Binding-site contacts:
Ligand atom C3 contacts residue ASN103 of chain 1.E at 3.8 Å.
Ligand atom C5 contacts residue GLY114 of chain 1.E at 4.3 Å.
Ligand atom C6 contacts residue GLY114 of chain 1.E at 4.2 Å.
Ligand atom C7 contacts residue ASN103 of chain 1.E at 3.4 Å.
Ligand atom N2 contacts residue ASN103 of chain 1.E at 2.9 Å (h-bond).
Ligand atom C5 contacts residue ASN103 of chain 1.E at 3.7 Å.
Ligand atom O6 contacts residue GLY114 of chain 1.E at 4.3 Å.
Ligand atom O6 contacts residue ARG113 of chain 1.E at 3.3 Å.
Ligand atom C6 contacts residue ARG113 of chain 1.E at 4.2 Å.
Ligand atom C4 contacts residue ASN103 of chain 1.E at 4.2 Å.
Ligand atom O7 contacts residue ASN103 of chain 1.E at 4.3 Å.
Ligand atom O5 contacts residue GLY114 of chain 1.E at 4.0 Å.
Ligand atom O5 contacts residue ASN103 of chain 1.E at 2.4 Å (h-bond).
Ligand atom C1 contacts residue ASN103 of chain 1.E at 1.4 Å.
Ligand atom C2 contacts residue ASN103 of chain 1.E at 2.5 Å.
Ligand atom C8 contacts residue ASN103 of chain 1.E at 3.4 Å.

This protein binds this small molecule.
Small molecule (SMILES): CC(=O)N[C@@H]1[C@@H](O)[C@H](O)[C@@H](CO)O[C@H]1O

Sequence of chain 1.E:
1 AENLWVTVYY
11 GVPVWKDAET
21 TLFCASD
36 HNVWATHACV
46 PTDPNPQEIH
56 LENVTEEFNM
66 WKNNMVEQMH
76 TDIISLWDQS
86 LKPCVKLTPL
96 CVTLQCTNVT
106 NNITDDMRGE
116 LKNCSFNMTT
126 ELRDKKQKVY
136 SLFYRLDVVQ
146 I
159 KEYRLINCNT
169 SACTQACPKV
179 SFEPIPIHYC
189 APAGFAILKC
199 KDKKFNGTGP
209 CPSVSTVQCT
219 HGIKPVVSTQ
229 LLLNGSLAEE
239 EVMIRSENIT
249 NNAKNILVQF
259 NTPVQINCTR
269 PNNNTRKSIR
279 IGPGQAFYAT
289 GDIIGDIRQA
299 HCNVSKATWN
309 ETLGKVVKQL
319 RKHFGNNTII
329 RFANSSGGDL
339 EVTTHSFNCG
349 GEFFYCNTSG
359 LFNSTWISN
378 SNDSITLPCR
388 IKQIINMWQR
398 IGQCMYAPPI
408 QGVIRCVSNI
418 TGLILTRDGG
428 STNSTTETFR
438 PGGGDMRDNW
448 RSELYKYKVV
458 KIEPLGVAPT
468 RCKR